Binding-site contacts:
Ligand atom N4 contacts residue ALA96 of chain 1.B at 3.9 Å.
Ligand atom N contacts residue ILE23 of chain 1.B at 3.8 Å.
Ligand atom N4 contacts residue TYR95 of chain 1.B at 3.9 Å.
Ligand atom C21 contacts residue ASP157 of chain 1.B at 3.8 Å.
Ligand atom N5 contacts residue GLU94 of chain 1.B at 3.9 Å.
Ligand atom N16 contacts residue GLY99 of chain 1.B at 3.7 Å.
Ligand atom C10 contacts residue VAL31 of chain 1.B at 3.8 Å (hydrophobic).
Ligand atom C19 contacts residue SER97 of chain 1.B at 3.6 Å.
Ligand atom C7 contacts residue ALA44 of chain 1.B at 3.5 Å (hydrophobic).
Ligand atom C18 contacts residue GLY99 of chain 1.B at 3.8 Å.
Ligand atom C12 contacts residue VAL31 of chain 1.B at 3.9 Å (hydrophobic).
Ligand atom C15 contacts residue TYR95 of chain 1.B at 3.5 Å (hydrophobic).
Ligand atom C3 contacts residue ILE23 of chain 1.B at 3.8 Å (hydrophobic).
Ligand atom N contacts residue LEU146 of chain 1.B at 3.8 Å.
Ligand atom C1 contacts residue ILE23 of chain 1.B at 3.8 Å (hydrophobic).
Ligand atom N5 contacts residue TYR95 of chain 1.B at 3.6 Å.
Ligand atom C20 contacts residue ASP157 of chain 1.B at 3.8 Å.
Ligand atom C9 contacts residue MET93 of chain 1.B at 3.8 Å (hydrophobic).
Ligand atom N22 contacts residue GLU143 of chain 1.B at 3.2 Å (salt-bridge).
Ligand atom N22 contacts residue ASP157 of chain 1.B at 3.2 Å (salt-bridge).
Ligand atom S contacts residue MET93 of chain 1.B at 3.5 Å.
Ligand atom C contacts residue ALA96 of chain 1.B at 3.2 Å (hydrophobic).
Ligand atom N5 contacts residue ALA96 of chain 1.B at 3.0 Å (h-bond).
Ligand atom C24 contacts residue LYS25 of chain 1.B at 3.6 Å.
Ligand atom N4 contacts residue ILE23 of chain 1.B at 3.8 Å.
Ligand atom N4 contacts residue LEU146 of chain 1.B at 3.8 Å.
Ligand atom O contacts residue ASP157 of chain 1.B at 3.5 Å (salt-bridge).
Ligand atom C3 contacts residue LEU146 of chain 1.B at 3.6 Å (hydrophobic).
Ligand atom C2 contacts residue ILE23 of chain 1.B at 3.7 Å (hydrophobic).
Ligand atom C6 contacts residue LEU146 of chain 1.B at 3.9 Å (hydrophobic).
Ligand atom O contacts residue LYS46 of chain 1.B at 2.9 Å (salt-bridge).
Ligand atom C contacts residue ILE23 of chain 1.B at 3.7 Å (hydrophobic).
Ligand atom C15 contacts residue ALA96 of chain 1.B at 3.5 Å (hydrophobic).
Ligand atom C24 contacts residue GLY24 of chain 1.B at 3.8 Å.
Ligand atom C15 contacts residue GLY99 of chain 1.B at 3.8 Å.
Ligand atom C7 contacts residue GLU94 of chain 1.B at 3.5 Å.
Ligand atom N17 contacts residue GLY99 of chain 1.B at 3.8 Å.
Ligand atom C contacts residue TYR95 of chain 1.B at 3.5 Å (hydrophobic).
Ligand atom C25 contacts residue LYS25 of chain 1.B at 3.7 Å.
Ligand atom C14 contacts residue GLY99 of chain 1.B at 3.9 Å.

A small-molecule ligand and the protein it binds are described below.
Small molecule (SMILES): Cn1cc(-c2cnc3c(-c4csc(C(=O)N[C@H]5CCCC[C@H]5N)c4)cnn3c2)cn1

Sequence of chain 1.B:
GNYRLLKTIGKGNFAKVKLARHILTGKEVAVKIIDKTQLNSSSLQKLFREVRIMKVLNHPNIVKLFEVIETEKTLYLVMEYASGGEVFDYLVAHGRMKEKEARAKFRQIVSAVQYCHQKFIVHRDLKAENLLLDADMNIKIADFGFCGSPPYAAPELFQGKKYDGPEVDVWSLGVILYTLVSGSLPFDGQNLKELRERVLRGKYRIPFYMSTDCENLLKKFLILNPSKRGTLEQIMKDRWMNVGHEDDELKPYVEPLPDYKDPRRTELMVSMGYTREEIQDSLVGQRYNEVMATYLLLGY